Binding-site contacts:
Ligand atom CD1 contacts residue GLY55 of chain 1.A at 3.2 Å.
Ligand atom N contacts residue GLY59 of chain 1.A at 3.0 Å (h-bond).
Ligand atom O contacts residue VAL56 of chain 1.A at 3.3 Å.
Ligand atom N contacts residue GLU57 of chain 1.A at 3.5 Å (salt-bridge).
Ligand atom CA contacts residue SER60 of chain 1.A at 3.6 Å.
Ligand atom C contacts residue GLU57 of chain 1.A at 3.4 Å.
Ligand atom O contacts residue GLY59 of chain 1.A at 2.9 Å (h-bond).
Ligand atom CD1 contacts residue GLY59 of chain 1.A at 3.7 Å.
Ligand atom CA contacts residue GLY59 of chain 1.A at 3.7 Å.
Ligand atom CB contacts residue ILE58 of chain 1.A at 3.4 Å (hydrophobic).
Ligand atom CA contacts residue GLU57 of chain 1.A at 3.9 Å.
Ligand atom CD1 contacts residue TRP74 of chain 1.A at 3.9 Å (hydrophobic).
Ligand atom CD contacts residue VAL56 of chain 1.A at 3.9 Å (hydrophobic).
Ligand atom CB contacts residue GLU70 of chain 1.A at 3.5 Å.
Ligand atom N contacts residue GLU57 of chain 1.A at 2.9 Å (salt-bridge).
Ligand atom CG contacts residue SER75 of chain 1.A at 3.5 Å.
Ligand atom N contacts residue GLU70 of chain 1.A at 3.1 Å (salt-bridge).
Ligand atom O contacts residue ILE58 of chain 1.A at 3.4 Å.
Ligand atom OH contacts residue SER60 of chain 1.A at 2.9 Å (h-bond).
Ligand atom CG2 contacts residue TRP74 of chain 1.A at 3.4 Å (hydrophobic).
Ligand atom CA contacts residue GLY59 of chain 1.A at 3.8 Å.
Ligand atom CA contacts residue ASP65 of chain 1.A at 3.3 Å.
Ligand atom O contacts residue TRP74 of chain 1.A at 3.5 Å.
Ligand atom CZ contacts residue SER60 of chain 1.A at 3.9 Å.
Ligand atom CB contacts residue ASP65 of chain 1.A at 3.4 Å.
Ligand atom O contacts residue GLU70 of chain 1.A at 3.5 Å (salt-bridge).
Ligand atom C contacts residue GLU70 of chain 1.A at 3.9 Å.
Ligand atom CB contacts residue TRP74 of chain 1.A at 3.6 Å (hydrophobic).
Ligand atom CE1 contacts residue GLY55 of chain 1.A at 3.6 Å.
Ligand atom CG contacts residue CYS54 of chain 1.A at 3.1 Å (hydrophobic).
Ligand atom CB contacts residue GLY59 of chain 1.A at 3.5 Å.
Ligand atom N contacts residue ASP65 of chain 1.A at 2.7 Å (salt-bridge).
Ligand atom CA contacts residue GLU70 of chain 1.A at 3.6 Å.
Ligand atom O contacts residue GLU57 of chain 1.A at 3.1 Å (salt-bridge).
Ligand atom CB contacts residue GLU57 of chain 1.A at 3.9 Å.
Ligand atom C contacts residue GLY59 of chain 1.A at 3.8 Å.
Ligand atom CE1 contacts residue GLY59 of chain 1.A at 3.7 Å.
Ligand atom CA contacts residue GLU57 of chain 1.A at 3.2 Å.
Ligand atom CB contacts residue GLU57 of chain 1.A at 3.8 Å.
Ligand atom CB contacts residue CYS54 of chain 1.A at 3.6 Å (hydrophobic).

This small molecule binds to this protein.
Small molecule (SMILES): CC[C@H](C)[C@H](NC(=O)[C@H](C)N)C(=O)N[C@@H](C)C(=O)N[C@@H](Cc1ccc(O)cc1)C(=O)N[C@@H](Cc1ccccc1)C(=O)N[C@H](C(=O)N1CCC[C@H]1C=O)[C@@H](C)CC

Sequence of chain 1.A:
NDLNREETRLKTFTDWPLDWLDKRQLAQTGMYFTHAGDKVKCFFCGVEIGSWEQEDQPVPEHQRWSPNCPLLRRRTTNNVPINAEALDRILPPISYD